Binding-site contacts:
Ligand atom O contacts residue GLY535 of chain 1.A at 3.7 Å.
Ligand atom OXT contacts residue ASN534 of chain 1.A at 4.0 Å.
Ligand atom C contacts residue PRO536 of chain 1.A at 4.0 Å (hydrophobic).
Ligand atom CD2 contacts residue ASP565 of chain 1.B at 3.9 Å.
Ligand atom C contacts residue GLY535 of chain 1.A at 3.6 Å.
Ligand atom O contacts residue ILE629 of chain 1.B at 3.0 Å (h-bond).
Ligand atom N contacts residue ASP565 of chain 1.B at 3.0 Å (salt-bridge).
Ligand atom CB contacts residue LEU537 of chain 1.A at 4.0 Å (hydrophobic).
Ligand atom N contacts residue ASP566 of chain 1.B at 3.7 Å.
Ligand atom CB contacts residue ASP565 of chain 1.B at 3.1 Å.
Ligand atom O contacts residue PRO627 of chain 1.B at 3.8 Å.
Ligand atom OXT contacts residue LEU537 of chain 1.A at 3.2 Å (h-bond).
Ligand atom CD1 contacts residue TYR556 of chain 1.A at 4.0 Å (hydrophobic).
Ligand atom OXT contacts residue PRO627 of chain 1.B at 4.0 Å.
Ligand atom O contacts residue LEU537 of chain 1.A at 3.6 Å.
Ligand atom CB contacts residue ALA567 of chain 1.B at 3.9 Å (hydrophobic).
Ligand atom CB contacts residue ILE629 of chain 1.B at 3.8 Å (hydrophobic).
Ligand atom C contacts residue LEU537 of chain 1.A at 3.8 Å (hydrophobic).
Ligand atom CA contacts residue PRO627 of chain 1.B at 3.0 Å (hydrophobic).
Ligand atom CD1 contacts residue ALA567 of chain 1.B at 3.4 Å (hydrophobic).
Ligand atom OXT contacts residue ALA538 of chain 1.A at 2.9 Å (h-bond).
Ligand atom O contacts residue PRO536 of chain 1.A at 3.3 Å.
Ligand atom CD1 contacts residue GLN568 of chain 1.B at 3.8 Å.
Ligand atom C contacts residue ALA538 of chain 1.A at 4.0 Å (hydrophobic).
Ligand atom O contacts residue SER628 of chain 1.B at 3.8 Å.
Ligand atom CA contacts residue ALA567 of chain 1.B at 3.5 Å (hydrophobic).
Ligand atom CG contacts residue ALA567 of chain 1.B at 4.0 Å (hydrophobic).
Ligand atom OXT contacts residue PRO536 of chain 1.A at 3.5 Å (h-bond).
Ligand atom CD2 contacts residue GLY564 of chain 1.B at 3.7 Å.
Ligand atom N contacts residue ALA567 of chain 1.B at 2.9 Å (h-bond).
Ligand atom CD1 contacts residue ALA569 of chain 1.B at 3.9 Å (hydrophobic).
Ligand atom N contacts residue ASN534 of chain 1.A at 3.0 Å (h-bond).
Ligand atom C contacts residue PRO627 of chain 1.B at 3.4 Å (hydrophobic).
Ligand atom OXT contacts residue ASP565 of chain 1.B at 3.8 Å.
Ligand atom CG contacts residue ASP565 of chain 1.B at 4.1 Å.
Ligand atom OXT contacts residue GLY535 of chain 1.A at 3.0 Å.
Ligand atom N contacts residue PRO627 of chain 1.B at 2.7 Å (h-bond).
Ligand atom C contacts residue ILE629 of chain 1.B at 3.8 Å (hydrophobic).
Ligand atom CA contacts residue ASP565 of chain 1.B at 3.5 Å.
Ligand atom CG contacts residue ILE629 of chain 1.B at 3.6 Å (hydrophobic).

Sequence of chain 1.A:
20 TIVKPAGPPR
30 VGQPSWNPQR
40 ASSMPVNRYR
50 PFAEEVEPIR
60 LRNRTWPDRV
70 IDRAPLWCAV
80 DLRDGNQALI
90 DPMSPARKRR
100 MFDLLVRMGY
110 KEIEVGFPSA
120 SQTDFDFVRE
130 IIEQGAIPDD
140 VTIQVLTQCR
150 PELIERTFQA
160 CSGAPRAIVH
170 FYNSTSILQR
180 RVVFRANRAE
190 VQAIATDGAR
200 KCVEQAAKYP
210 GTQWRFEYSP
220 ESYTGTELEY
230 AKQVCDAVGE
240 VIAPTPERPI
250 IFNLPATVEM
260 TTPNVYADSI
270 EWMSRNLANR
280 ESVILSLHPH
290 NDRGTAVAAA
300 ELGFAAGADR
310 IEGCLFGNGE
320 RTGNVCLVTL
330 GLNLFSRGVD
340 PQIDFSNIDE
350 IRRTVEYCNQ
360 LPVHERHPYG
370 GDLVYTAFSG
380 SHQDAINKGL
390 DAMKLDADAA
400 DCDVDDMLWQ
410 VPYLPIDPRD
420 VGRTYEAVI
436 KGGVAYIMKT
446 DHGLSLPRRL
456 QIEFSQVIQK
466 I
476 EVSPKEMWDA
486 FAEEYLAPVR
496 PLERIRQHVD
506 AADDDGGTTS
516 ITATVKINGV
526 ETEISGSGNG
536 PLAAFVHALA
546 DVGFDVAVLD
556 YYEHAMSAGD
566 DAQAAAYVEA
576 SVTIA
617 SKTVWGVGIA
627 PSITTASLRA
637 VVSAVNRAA

Sequence of chain 1.B:
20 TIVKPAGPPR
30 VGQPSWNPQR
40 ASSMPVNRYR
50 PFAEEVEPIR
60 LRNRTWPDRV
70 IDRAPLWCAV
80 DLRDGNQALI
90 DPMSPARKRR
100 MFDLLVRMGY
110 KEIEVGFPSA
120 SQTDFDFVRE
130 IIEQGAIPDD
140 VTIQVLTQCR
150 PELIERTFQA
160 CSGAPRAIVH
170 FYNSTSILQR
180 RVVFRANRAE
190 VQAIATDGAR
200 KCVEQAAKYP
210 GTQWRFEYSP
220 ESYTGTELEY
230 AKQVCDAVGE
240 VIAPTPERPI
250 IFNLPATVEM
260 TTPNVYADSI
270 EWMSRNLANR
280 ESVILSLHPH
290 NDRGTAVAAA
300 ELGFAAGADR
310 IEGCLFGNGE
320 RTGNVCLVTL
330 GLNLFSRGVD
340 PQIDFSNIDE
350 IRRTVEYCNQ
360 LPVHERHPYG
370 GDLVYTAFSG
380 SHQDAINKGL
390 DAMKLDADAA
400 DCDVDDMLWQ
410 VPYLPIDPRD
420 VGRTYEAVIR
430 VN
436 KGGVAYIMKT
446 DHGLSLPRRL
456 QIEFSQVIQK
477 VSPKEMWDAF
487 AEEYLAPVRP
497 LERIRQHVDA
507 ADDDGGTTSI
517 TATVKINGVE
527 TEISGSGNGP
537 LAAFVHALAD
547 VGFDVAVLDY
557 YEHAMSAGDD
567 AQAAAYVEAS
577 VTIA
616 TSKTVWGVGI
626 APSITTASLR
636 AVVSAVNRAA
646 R

The protein below binds the small molecule below.
Small molecule (SMILES): CC(C)C[C@H](N)C(=O)O